This small molecule binds to this protein.
Small molecule (SMILES): CC(=O)N[C@@H]1[C@@H](O)[C@H](O)[C@@H](CO)O[C@H]1O

Binding-site contacts:
Ligand atom C5 contacts residue LEU151 of chain 31.B at 4.1 Å (hydrophobic).
Ligand atom O5 contacts residue SER79 of chain 31.B at 4.4 Å.
Ligand atom C1 contacts residue SER89 of chain 31.B at 4.5 Å.
Ligand atom O7 contacts residue ASP85 of chain 31.B at 4.3 Å.
Ligand atom O5 contacts residue ASN87 of chain 31.B at 2.3 Å (h-bond).
Ligand atom O7 contacts residue ASN87 of chain 31.B at 3.9 Å.
Ligand atom N2 contacts residue ASN87 of chain 31.B at 2.9 Å (h-bond).
Ligand atom C6 contacts residue LEU151 of chain 31.B at 3.8 Å (hydrophobic).
Ligand atom O6 contacts residue LEU151 of chain 31.B at 3.4 Å.
Ligand atom C5 contacts residue SER89 of chain 31.B at 4.3 Å.
Ligand atom O4 contacts residue LEU151 of chain 31.B at 3.7 Å.
Ligand atom C4 contacts residue LEU151 of chain 31.B at 4.4 Å (hydrophobic).
Ligand atom C4 contacts residue ASN87 of chain 31.B at 4.2 Å.
Ligand atom C7 contacts residue ASN87 of chain 31.B at 3.6 Å.
Ligand atom C1 contacts residue ASN87 of chain 31.B at 1.4 Å.
Ligand atom C2 contacts residue ASN87 of chain 31.B at 2.4 Å.
Ligand atom C3 contacts residue ASN87 of chain 31.B at 3.7 Å.
Ligand atom C5 contacts residue ASN87 of chain 31.B at 3.7 Å.
Ligand atom O5 contacts residue SER89 of chain 31.B at 4.1 Å.

Sequence of chain 31.B:
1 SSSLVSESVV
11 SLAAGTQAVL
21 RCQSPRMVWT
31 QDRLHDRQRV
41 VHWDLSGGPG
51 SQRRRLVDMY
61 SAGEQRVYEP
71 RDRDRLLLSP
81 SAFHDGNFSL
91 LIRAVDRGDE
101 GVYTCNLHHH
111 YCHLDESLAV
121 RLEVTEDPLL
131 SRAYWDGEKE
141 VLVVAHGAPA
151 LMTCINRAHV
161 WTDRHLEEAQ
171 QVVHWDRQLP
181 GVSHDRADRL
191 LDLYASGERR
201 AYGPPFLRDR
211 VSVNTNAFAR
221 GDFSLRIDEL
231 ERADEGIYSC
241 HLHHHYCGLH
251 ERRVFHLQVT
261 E